Binding-site contacts:
Ligand atom C22 contacts residue SER192 of chain 2.A at 3.7 Å.
Ligand atom C3 contacts residue SER211 of chain 2.A at 3.7 Å.
Ligand atom O1 contacts residue GLY215 of chain 2.A at 2.9 Å (h-bond).
Ligand atom C21 contacts residue SER211 of chain 2.A at 3.5 Å.
Ligand atom N1 contacts residue SER192 of chain 2.A at 3.2 Å (h-bond).
Ligand atom C4 contacts residue LYS189 of chain 2.A at 3.5 Å.
Ligand atom C20 contacts residue HIS41 of chain 2.A at 3.5 Å.
Ligand atom C22 contacts residue SER211 of chain 2.A at 3.4 Å.
Ligand atom C20 contacts residue THR86 of chain 2.A at 3.6 Å.
Ligand atom O2 contacts residue HIS41 of chain 2.A at 3.1 Å (h-bond).
Ligand atom C20 contacts residue ASP90 of chain 2.A at 3.3 Å.
Ligand atom C24 contacts residue GLY213 of chain 2.A at 3.6 Å.
Ligand atom C19 contacts residue HIS41 of chain 2.A at 3.2 Å.
Ligand atom C9 contacts residue ASP44 of chain 2.A at 3.3 Å.
Ligand atom N5 contacts residue SER187 of chain 2.A at 3.5 Å (h-bond).
Ligand atom C1 contacts residue GLY213 of chain 2.A at 3.3 Å.
Ligand atom C1 contacts residue TRP212 of chain 2.A at 3.7 Å (hydrophobic).
Ligand atom C22 contacts residue TRP212 of chain 2.A at 3.5 Å (hydrophobic).
Ligand atom N5 contacts residue ASP186 of chain 2.A at 2.8 Å (salt-bridge).
Ligand atom C8 contacts residue HIS41 of chain 2.A at 3.3 Å.
Ligand atom N1 contacts residue SER211 of chain 2.A at 3.5 Å (h-bond).
Ligand atom C21 contacts residue TRP212 of chain 2.A at 3.7 Å (hydrophobic).
Ligand atom N4 contacts residue GLY223 of chain 2.A at 3.6 Å.
Ligand atom O1 contacts residue CYS216 of chain 2.A at 3.6 Å.
Ligand atom O5 contacts residue GLY213 of chain 2.A at 3.4 Å (h-bond).
Ligand atom C3 contacts residue TRP212 of chain 2.A at 3.6 Å (hydrophobic).
Ligand atom C17 contacts residue TRP212 of chain 2.A at 3.6 Å (hydrophobic).
Ligand atom C18 contacts residue TRP212 of chain 2.A at 3.3 Å (hydrophobic).
Ligand atom C19 contacts residue SER211 of chain 2.A at 3.5 Å.
Ligand atom N4 contacts residue SER187 of chain 2.A at 3.0 Å (h-bond).
Ligand atom N5 contacts residue GLY215 of chain 2.A at 3.0 Å (h-bond).
Ligand atom N4 contacts residue ASP186 of chain 2.A at 2.9 Å (salt-bridge).
Ligand atom C2 contacts residue GLY213 of chain 2.A at 3.6 Å.
Ligand atom O2 contacts residue SER192 of chain 2.A at 3.4 Å (h-bond).
Ligand atom C25 contacts residue SER187 of chain 2.A at 3.3 Å.
Ligand atom C24 contacts residue TRP212 of chain 2.A at 3.5 Å (hydrophobic).
Ligand atom O6 contacts residue TRP212 of chain 2.A at 3.5 Å.
Ligand atom C9 contacts residue HIS41 of chain 2.A at 3.7 Å.
Ligand atom O1 contacts residue GLY213 of chain 2.A at 3.4 Å.
Ligand atom C25 contacts residue ASP186 of chain 2.A at 3.6 Å.

Sequence of chain 2.A:
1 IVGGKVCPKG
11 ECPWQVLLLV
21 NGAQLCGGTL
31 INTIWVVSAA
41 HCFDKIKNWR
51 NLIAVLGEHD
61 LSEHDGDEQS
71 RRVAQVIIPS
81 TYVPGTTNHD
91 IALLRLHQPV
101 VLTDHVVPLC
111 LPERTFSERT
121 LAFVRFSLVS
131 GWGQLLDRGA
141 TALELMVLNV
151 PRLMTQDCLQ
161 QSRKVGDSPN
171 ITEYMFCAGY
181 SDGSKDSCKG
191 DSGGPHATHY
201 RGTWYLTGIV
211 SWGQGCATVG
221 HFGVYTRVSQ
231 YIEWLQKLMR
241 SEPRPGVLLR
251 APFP

This small molecule binds to this protein.
Small molecule (SMILES): [H]/N=C(\N)c1ccc(N[C@@H](C(=O)NS(=O)(=O)c2cccc(N)c2)c2cc(OCC)cc(OCC)c2F)cc1O